Binding-site contacts:
Ligand atom O2 contacts residue PHE402 of chain 1.B at 3.6 Å.
Ligand atom C19 contacts residue ASN351 of chain 1.B at 3.5 Å.
Ligand atom C15 contacts residue PRO352 of chain 1.B at 3.7 Å (hydrophobic).
Ligand atom O3 contacts residue TRP380 of chain 1.B at 3.2 Å (h-bond).
Ligand atom C25 contacts residue HIS378 of chain 1.B at 3.8 Å.
Ligand atom C12 contacts residue GLU377 of chain 1.B at 2.9 Å.
Ligand atom O2 contacts residue TRP380 of chain 1.B at 2.7 Å.
Ligand atom C26 contacts residue HIS378 of chain 1.B at 3.1 Å.
Ligand atom C26 contacts residue TRP380 of chain 1.B at 3.1 Å (hydrophobic).
Ligand atom O3 contacts residue ASN351 of chain 1.B at 3.6 Å.
Ligand atom C3 contacts residue ILE152 of chain 1.B at 3.7 Å (hydrophobic).
Ligand atom C17 contacts residue GLY42 of chain 1.C at 3.6 Å.
Ligand atom O2 contacts residue SER379 of chain 1.B at 3.7 Å.
Ligand atom O1 contacts residue GLY42 of chain 1.C at 3.8 Å.
Ligand atom O1 contacts residue CYS41 of chain 1.C at 3.1 Å (h-bond).
Ligand atom O contacts residue GLU377 of chain 1.B at 2.9 Å (salt-bridge).
Ligand atom C24 contacts residue TRP400 of chain 1.B at 3.7 Å (hydrophobic).
Ligand atom C27 contacts residue GLU377 of chain 1.B at 2.4 Å.
Ligand atom C15 contacts residue GLN37 of chain 1.C at 3.6 Å.
Ligand atom C12 contacts residue PRO352 of chain 1.B at 3.7 Å (hydrophobic).
Ligand atom O contacts residue PRO352 of chain 1.B at 3.3 Å.
Ligand atom N3 contacts residue HIS378 of chain 1.B at 2.9 Å (h-bond).
Ligand atom C24 contacts residue TRP380 of chain 1.B at 3.4 Å (hydrophobic).
Ligand atom F contacts residue HIS353 of chain 1.B at 3.4 Å.
Ligand atom C13 contacts residue GLU377 of chain 1.B at 2.6 Å.
Ligand atom C21 contacts residue PRO352 of chain 1.B at 3.2 Å (hydrophobic).
Ligand atom C28 contacts residue GLU377 of chain 1.B at 3.1 Å.
Ligand atom C20 contacts residue PRO352 of chain 1.B at 3.7 Å (hydrophobic).
Ligand atom C23 contacts residue TRP386 of chain 1.B at 3.7 Å (hydrophobic).
Ligand atom C27 contacts residue PRO352 of chain 1.B at 3.5 Å (hydrophobic).
Ligand atom N3 contacts residue TRP380 of chain 1.B at 2.7 Å.
Ligand atom C22 contacts residue TRP380 of chain 1.B at 3.6 Å (hydrophobic).
Ligand atom O1 contacts residue ASN351 of chain 1.B at 3.4 Å.
Ligand atom C25 contacts residue TRP380 of chain 1.B at 3.1 Å (hydrophobic).
Ligand atom O3 contacts residue HIS378 of chain 1.B at 3.0 Å (h-bond).
Ligand atom C28 contacts residue PRO352 of chain 1.B at 3.8 Å (hydrophobic).
Ligand atom C18 contacts residue PRO352 of chain 1.B at 3.5 Å (hydrophobic).
Ligand atom C18 contacts residue ASN351 of chain 1.B at 3.8 Å.
Ligand atom C14 contacts residue PRO352 of chain 1.B at 3.3 Å (hydrophobic).
Ligand atom C23 contacts residue TRP400 of chain 1.B at 3.7 Å (hydrophobic).

Sequence of chain 1.C:
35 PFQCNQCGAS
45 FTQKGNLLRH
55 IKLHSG

Sequence of chain 1.B:
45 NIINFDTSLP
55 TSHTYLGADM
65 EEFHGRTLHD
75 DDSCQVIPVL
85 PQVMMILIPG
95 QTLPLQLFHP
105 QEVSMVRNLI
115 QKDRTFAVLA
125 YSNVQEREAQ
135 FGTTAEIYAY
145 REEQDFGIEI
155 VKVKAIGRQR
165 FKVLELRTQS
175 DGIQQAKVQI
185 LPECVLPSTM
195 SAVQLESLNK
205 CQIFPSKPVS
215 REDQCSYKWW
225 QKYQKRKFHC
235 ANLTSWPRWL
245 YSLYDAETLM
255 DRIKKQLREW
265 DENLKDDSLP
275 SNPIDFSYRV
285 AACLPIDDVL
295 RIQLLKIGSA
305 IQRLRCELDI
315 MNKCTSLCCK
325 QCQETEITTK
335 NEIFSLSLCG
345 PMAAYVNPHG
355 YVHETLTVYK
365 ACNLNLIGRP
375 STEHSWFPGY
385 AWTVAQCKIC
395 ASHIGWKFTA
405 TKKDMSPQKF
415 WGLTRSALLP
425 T

This small molecule binds to this protein.
Small molecule (SMILES): N#Cc1ccc(N2CCN(Cc3ccc(COc4cccc5c4CN([C@H]4CCC(=O)NC4=O)C5=O)cc3)CC2)c(F)c1